A small-molecule ligand and the protein it binds are described below.
Small molecule (SMILES): CC(=O)N[C@H]1[C@H](O[C@H]2[C@H](O)[C@@H](NC(C)=O)CO[C@@H]2CO)O[C@H](CO)[C@@H](O)[C@@H]1O

Sequence of chain 1.B:
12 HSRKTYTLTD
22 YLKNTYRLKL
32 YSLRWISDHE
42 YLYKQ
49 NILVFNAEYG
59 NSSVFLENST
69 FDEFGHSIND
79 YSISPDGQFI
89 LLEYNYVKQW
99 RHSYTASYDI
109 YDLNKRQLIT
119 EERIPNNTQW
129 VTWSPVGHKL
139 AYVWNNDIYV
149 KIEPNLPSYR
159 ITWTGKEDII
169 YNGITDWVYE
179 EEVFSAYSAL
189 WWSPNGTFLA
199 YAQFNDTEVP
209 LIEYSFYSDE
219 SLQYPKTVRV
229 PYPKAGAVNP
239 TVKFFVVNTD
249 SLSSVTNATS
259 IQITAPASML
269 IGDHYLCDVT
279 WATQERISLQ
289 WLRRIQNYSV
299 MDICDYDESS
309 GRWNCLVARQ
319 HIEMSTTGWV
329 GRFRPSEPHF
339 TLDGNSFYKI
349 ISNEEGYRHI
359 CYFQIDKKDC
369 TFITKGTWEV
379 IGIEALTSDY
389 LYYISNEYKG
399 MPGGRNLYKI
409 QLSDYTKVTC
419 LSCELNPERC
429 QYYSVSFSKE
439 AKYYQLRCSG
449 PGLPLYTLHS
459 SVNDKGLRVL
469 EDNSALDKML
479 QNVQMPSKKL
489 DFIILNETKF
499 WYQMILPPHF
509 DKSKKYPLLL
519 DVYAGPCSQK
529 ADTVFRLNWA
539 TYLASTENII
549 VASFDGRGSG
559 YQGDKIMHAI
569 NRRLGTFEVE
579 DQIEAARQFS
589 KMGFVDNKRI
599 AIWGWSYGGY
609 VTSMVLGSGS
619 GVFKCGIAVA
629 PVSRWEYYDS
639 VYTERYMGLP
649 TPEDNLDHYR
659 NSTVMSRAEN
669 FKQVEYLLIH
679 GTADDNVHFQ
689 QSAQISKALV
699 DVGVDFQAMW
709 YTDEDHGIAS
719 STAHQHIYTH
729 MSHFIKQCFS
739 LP

Binding-site contacts:
Ligand atom C4 contacts residue ASN203 of chain 1.B at 4.3 Å.
Ligand atom O7 contacts residue ASN203 of chain 1.B at 3.7 Å.
Ligand atom C5 contacts residue THR205 of chain 1.B at 3.9 Å.
Ligand atom C2 contacts residue THR205 of chain 1.B at 4.4 Å.
Ligand atom O7 contacts residue GLN201 of chain 1.B at 3.8 Å.
Ligand atom C1 contacts residue ASN203 of chain 1.B at 1.4 Å.
Ligand atom O7 contacts residue LYS241 of chain 1.B at 3.7 Å.
Ligand atom C5 contacts residue ASN203 of chain 1.B at 3.6 Å.
Ligand atom O5 contacts residue ASN203 of chain 1.B at 2.3 Å (h-bond).
Ligand atom C7 contacts residue ILE168 of chain 1.B at 3.7 Å (hydrophobic).
Ligand atom C8 contacts residue GLU206 of chain 1.B at 3.4 Å.
Ligand atom O7 contacts residue ILE168 of chain 1.B at 4.1 Å.
Ligand atom O6 contacts residue GLU206 of chain 1.B at 3.8 Å.
Ligand atom C1 contacts residue THR205 of chain 1.B at 3.4 Å.
Ligand atom O6 contacts residue THR205 of chain 1.B at 4.2 Å.
Ligand atom C8 contacts residue ILE168 of chain 1.B at 4.1 Å (hydrophobic).
Ligand atom N2 contacts residue ILE168 of chain 1.B at 3.5 Å.
Ligand atom C7 contacts residue ASN203 of chain 1.B at 3.7 Å.
Ligand atom O7 contacts residue THR205 of chain 1.B at 4.2 Å.
Ligand atom C3 contacts residue ASN203 of chain 1.B at 3.8 Å.
Ligand atom C2 contacts residue ASN203 of chain 1.B at 2.5 Å.
Ligand atom N2 contacts residue ASN203 of chain 1.B at 2.9 Å (h-bond).
Ligand atom O5 contacts residue THR205 of chain 1.B at 3.8 Å.